Binding-site contacts:
Ligand atom N26 contacts residue PHE290 of chain 1.A at 3.6 Å.
Ligand atom C28 contacts residue PHE331 of chain 1.A at 3.5 Å (hydrophobic).
Ligand atom N27 contacts residue TRP84 of chain 1.A at 3.2 Å.
Ligand atom C23 contacts residue PHE330 of chain 1.A at 3.5 Å (hydrophobic).
Ligand atom C29 contacts residue PHE288 of chain 1.A at 3.5 Å (hydrophobic).
Ligand atom C10 contacts residue TRP84 of chain 1.A at 3.5 Å (hydrophobic).
Ligand atom C37 contacts residue ILE287 of chain 1.A at 3.6 Å (hydrophobic).
Ligand atom C37 contacts residue SER286 of chain 1.A at 2.9 Å.
Ligand atom O36 contacts residue LEU282 of chain 1.A at 3.2 Å.
Ligand atom CL1 contacts residue TRP432 of chain 1.A at 3.3 Å.
Ligand atom C08 contacts residue PHE330 of chain 1.A at 3.3 Å (hydrophobic).
Ligand atom N22 contacts residue TYR334 of chain 1.A at 3.6 Å.
Ligand atom C31 contacts residue SER286 of chain 1.A at 3.2 Å.
Ligand atom C30 contacts residue PHE288 of chain 1.A at 3.3 Å (hydrophobic).
Ligand atom C09 contacts residue PHE330 of chain 1.A at 3.5 Å (hydrophobic).
Ligand atom C07 contacts residue PHE330 of chain 1.A at 3.5 Å (hydrophobic).
Ligand atom N21 contacts residue PHE330 of chain 1.A at 3.6 Å.
Ligand atom N22 contacts residue PHE330 of chain 1.A at 3.4 Å.
Ligand atom C19 contacts residue PHE330 of chain 1.A at 3.1 Å (hydrophobic).
Ligand atom C37 contacts residue ARG289 of chain 1.A at 3.0 Å.
Ligand atom C28 contacts residue PHE288 of chain 1.A at 3.1 Å (hydrophobic).
Ligand atom C12 contacts residue TRP84 of chain 1.A at 3.4 Å (hydrophobic).
Ligand atom C11 contacts residue PHE330 of chain 1.A at 3.5 Å (hydrophobic).
Ligand atom C23 contacts residue TYR121 of chain 1.A at 3.0 Å (hydrophobic).
Ligand atom C18 contacts residue PHE330 of chain 1.A at 3.2 Å (hydrophobic).
Ligand atom N20 contacts residue TYR121 of chain 1.A at 3.6 Å (h-bond).
Ligand atom C19 contacts residue TYR121 of chain 1.A at 2.9 Å (hydrophobic).
Ligand atom C30 contacts residue ILE287 of chain 1.A at 3.5 Å (hydrophobic).
Ligand atom C10 contacts residue PHE330 of chain 1.A at 3.4 Å (hydrophobic).
Ligand atom C02 contacts residue GLU199 of chain 1.A at 3.3 Å.
Ligand atom C11 contacts residue TRP84 of chain 1.A at 3.5 Å (hydrophobic).
Ligand atom N26 contacts residue PHE331 of chain 1.A at 3.5 Å.
Ligand atom O36 contacts residue ARG289 of chain 1.A at 3.0 Å (salt-bridge).
Ligand atom C24 contacts residue PHE331 of chain 1.A at 3.6 Å (hydrophobic).
Ligand atom N21 contacts residue TYR334 of chain 1.A at 3.4 Å.
Ligand atom O35 contacts residue SER286 of chain 1.A at 3.4 Å (h-bond).
Ligand atom O36 contacts residue SER286 of chain 1.A at 3.4 Å (h-bond).
Ligand atom N05 contacts residue HIS440 of chain 1.A at 2.9 Å (h-bond).
Ligand atom C18 contacts residue TYR121 of chain 1.A at 2.8 Å (hydrophobic).
Ligand atom C32 contacts residue SER286 of chain 1.A at 3.2 Å.

Sequence of chain 1.A:
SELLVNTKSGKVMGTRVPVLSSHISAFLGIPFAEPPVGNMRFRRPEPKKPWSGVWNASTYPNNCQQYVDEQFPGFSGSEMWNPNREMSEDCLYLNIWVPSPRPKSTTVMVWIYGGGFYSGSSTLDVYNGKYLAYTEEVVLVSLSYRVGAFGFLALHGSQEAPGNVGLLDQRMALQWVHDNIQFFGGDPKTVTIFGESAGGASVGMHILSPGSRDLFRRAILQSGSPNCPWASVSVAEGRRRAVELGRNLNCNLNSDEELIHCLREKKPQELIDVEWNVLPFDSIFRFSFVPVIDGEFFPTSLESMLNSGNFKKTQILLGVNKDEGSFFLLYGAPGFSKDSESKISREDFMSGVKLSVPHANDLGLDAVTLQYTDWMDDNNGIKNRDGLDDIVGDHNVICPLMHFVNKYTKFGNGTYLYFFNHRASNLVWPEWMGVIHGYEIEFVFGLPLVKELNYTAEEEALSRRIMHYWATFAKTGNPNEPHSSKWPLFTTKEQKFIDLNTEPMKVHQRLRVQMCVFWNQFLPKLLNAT

The small molecule below binds the protein below.
Small molecule (SMILES): COc1cc(CNC(=O)Cc2cn(CCNc3c4ccccc4nc4cc(Cl)ccc34)nn2)ccc1O